A protein and the small-molecule ligand that binds it are described below.
Small molecule (SMILES): CC(=O)N[C@@H]1[C@@H](O)[C@H](O)[C@@H](CO)O[C@H]1O

Sequence of chain 1.G:
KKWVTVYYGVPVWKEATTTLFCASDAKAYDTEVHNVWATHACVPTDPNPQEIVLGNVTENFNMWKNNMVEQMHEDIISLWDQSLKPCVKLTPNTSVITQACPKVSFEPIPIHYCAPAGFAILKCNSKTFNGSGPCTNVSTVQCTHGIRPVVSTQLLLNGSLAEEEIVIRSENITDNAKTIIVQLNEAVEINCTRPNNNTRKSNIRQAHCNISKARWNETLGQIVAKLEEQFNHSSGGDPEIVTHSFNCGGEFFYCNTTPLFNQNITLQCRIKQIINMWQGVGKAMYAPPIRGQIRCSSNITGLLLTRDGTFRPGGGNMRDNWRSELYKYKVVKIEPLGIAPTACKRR

Binding-site contacts:
Ligand atom C8 contacts residue SER457 of chain 1.G at 4.1 Å.
Ligand atom C7 contacts residue ASN278 of chain 1.G at 4.0 Å.
Ligand atom C4 contacts residue ASN459 of chain 1.G at 4.4 Å.
Ligand atom C2 contacts residue ASN459 of chain 1.G at 2.5 Å.
Ligand atom C7 contacts residue ASN459 of chain 1.G at 3.3 Å.
Ligand atom O7 contacts residue ASN278 of chain 1.G at 3.9 Å.
Ligand atom C7 contacts residue NAG1 of chain 1.M at 4.2 Å.
Ligand atom C1 contacts residue ASN459 of chain 1.G at 1.5 Å.
Ligand atom C8 contacts residue ASN459 of chain 1.G at 3.9 Å.
Ligand atom C8 contacts residue NAG1 of chain 1.M at 3.4 Å.
Ligand atom C5 contacts residue ASN459 of chain 1.G at 3.9 Å.
Ligand atom O7 contacts residue ASN459 of chain 1.G at 3.3 Å (h-bond).
Ligand atom O5 contacts residue ASN459 of chain 1.G at 2.5 Å (h-bond).
Ligand atom C8 contacts residue ASN278 of chain 1.G at 3.3 Å.
Ligand atom C8 contacts residue SER458 of chain 1.G at 4.3 Å.
Ligand atom C3 contacts residue ASN459 of chain 1.G at 3.9 Å.
Ligand atom N2 contacts residue ASN459 of chain 1.G at 2.9 Å (h-bond).